Binding-site contacts:
Ligand atom C6 contacts residue ASN33 of chain 1.F at 3.8 Å.
Ligand atom C6 contacts residue GLY34 of chain 1.F at 4.2 Å.
Ligand atom O6 contacts residue TYR35 of chain 1.F at 4.3 Å.
Ligand atom C4 contacts residue ASN28 of chain 1.K at 4.2 Å.
Ligand atom C5 contacts residue ASN28 of chain 1.K at 3.7 Å.
Ligand atom O5 contacts residue ASN28 of chain 1.K at 2.4 Å (h-bond).
Ligand atom C7 contacts residue ASN28 of chain 1.K at 3.5 Å.
Ligand atom O6 contacts residue ASN33 of chain 1.F at 2.5 Å (h-bond).
Ligand atom N2 contacts residue ASN28 of chain 1.K at 2.9 Å (h-bond).
Ligand atom O7 contacts residue ASN28 of chain 1.K at 3.7 Å.
Ligand atom C8 contacts residue VAL27 of chain 1.K at 4.4 Å (hydrophobic).
Ligand atom C2 contacts residue ASN28 of chain 1.K at 2.4 Å.
Ligand atom C1 contacts residue ASN28 of chain 1.K at 1.4 Å.
Ligand atom O6 contacts residue GLY34 of chain 1.F at 3.8 Å.
Ligand atom C8 contacts residue VAL10 of chain 1.K at 3.9 Å (hydrophobic).
Ligand atom C3 contacts residue ASN28 of chain 1.K at 3.8 Å.

Sequence of chain 1.F:
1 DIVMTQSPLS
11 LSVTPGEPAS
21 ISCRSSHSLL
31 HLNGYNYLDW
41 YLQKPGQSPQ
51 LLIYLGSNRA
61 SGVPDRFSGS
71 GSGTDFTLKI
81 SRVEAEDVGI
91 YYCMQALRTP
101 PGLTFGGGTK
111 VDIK

The small molecule below binds the protein below.
Small molecule (SMILES): CC(=O)N[C@@H]1[C@@H](O)[C@H](O)[C@@H](CO)O[C@H]1O

Sequence of chain 1.K:
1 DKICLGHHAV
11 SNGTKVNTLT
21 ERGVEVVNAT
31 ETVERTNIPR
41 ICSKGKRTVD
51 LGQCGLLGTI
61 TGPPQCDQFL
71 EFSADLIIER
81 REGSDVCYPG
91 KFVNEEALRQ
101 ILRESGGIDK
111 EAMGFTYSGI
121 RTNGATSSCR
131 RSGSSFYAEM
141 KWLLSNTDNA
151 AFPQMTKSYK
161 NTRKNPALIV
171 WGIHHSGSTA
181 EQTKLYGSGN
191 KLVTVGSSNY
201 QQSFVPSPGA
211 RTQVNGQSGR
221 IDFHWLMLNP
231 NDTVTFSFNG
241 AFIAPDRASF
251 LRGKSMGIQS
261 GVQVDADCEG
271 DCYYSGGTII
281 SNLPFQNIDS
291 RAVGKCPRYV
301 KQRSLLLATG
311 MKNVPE